Binding-site contacts:
Ligand atom C2 contacts residue ASN12 of chain 32.H at 3.2 Å.
Ligand atom C1 contacts residue ASN12 of chain 32.H at 2.2 Å.
Ligand atom N2 contacts residue ASN12 of chain 32.H at 3.8 Å.
Ligand atom O7 contacts residue ASN12 of chain 32.H at 3.7 Å.
Ligand atom O5 contacts residue ASN12 of chain 32.H at 2.7 Å (h-bond).
Ligand atom C7 contacts residue ASN12 of chain 32.H at 3.9 Å.
Ligand atom C5 contacts residue ASN12 of chain 32.H at 4.1 Å.

The small molecule below binds the protein below.
Small molecule (SMILES): CC(=O)N[C@H]1[C@H](O[C@H]2[C@H](O)[C@@H](NC(C)=O)CO[C@@H]2CO)O[C@H](CO)[C@@H](O)[C@@H]1O

Sequence of chain 32.H:
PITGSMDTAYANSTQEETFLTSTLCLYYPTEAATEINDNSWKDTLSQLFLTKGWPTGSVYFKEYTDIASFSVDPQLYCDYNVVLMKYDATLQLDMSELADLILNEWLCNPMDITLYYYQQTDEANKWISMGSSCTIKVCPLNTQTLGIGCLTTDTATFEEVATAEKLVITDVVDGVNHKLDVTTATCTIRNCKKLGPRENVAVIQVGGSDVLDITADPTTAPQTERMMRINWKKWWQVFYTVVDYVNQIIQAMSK